Sequence of chain 1.A:
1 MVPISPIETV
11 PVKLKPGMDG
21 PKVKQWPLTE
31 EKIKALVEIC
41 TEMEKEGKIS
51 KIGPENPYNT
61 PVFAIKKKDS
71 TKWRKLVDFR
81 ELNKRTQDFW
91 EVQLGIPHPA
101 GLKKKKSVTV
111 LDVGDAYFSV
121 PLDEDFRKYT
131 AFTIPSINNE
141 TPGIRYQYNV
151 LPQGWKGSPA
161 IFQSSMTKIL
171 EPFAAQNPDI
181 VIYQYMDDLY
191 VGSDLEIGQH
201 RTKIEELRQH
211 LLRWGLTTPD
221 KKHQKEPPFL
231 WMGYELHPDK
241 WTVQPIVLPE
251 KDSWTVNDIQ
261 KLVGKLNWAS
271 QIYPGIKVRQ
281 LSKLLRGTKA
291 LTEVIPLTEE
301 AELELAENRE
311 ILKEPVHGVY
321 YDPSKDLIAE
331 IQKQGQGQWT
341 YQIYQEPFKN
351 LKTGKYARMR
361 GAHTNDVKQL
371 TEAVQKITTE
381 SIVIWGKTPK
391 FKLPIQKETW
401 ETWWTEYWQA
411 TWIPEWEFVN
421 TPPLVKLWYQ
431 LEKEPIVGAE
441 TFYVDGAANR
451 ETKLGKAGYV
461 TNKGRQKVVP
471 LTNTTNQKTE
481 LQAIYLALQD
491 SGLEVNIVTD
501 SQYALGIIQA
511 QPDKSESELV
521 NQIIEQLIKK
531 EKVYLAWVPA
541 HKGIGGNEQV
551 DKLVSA

Binding-site contacts:
Ligand atom C6 contacts residue TYR183 of chain 1.A at 3.5 Å (hydrophobic).
Ligand atom C12 contacts residue LYS103 of chain 1.A at 3.8 Å.
Ligand atom C2 contacts residue TYR183 of chain 1.A at 3.3 Å (hydrophobic).
Ligand atom C12 contacts residue LEU102 of chain 1.A at 3.6 Å (hydrophobic).
Ligand atom N2 contacts residue LYS103 of chain 1.A at 3.3 Å (salt-bridge).
Ligand atom C15 contacts residue LYS105 of chain 1.A at 3.6 Å.
Ligand atom C16 contacts residue LYS105 of chain 1.A at 3.6 Å.
Ligand atom C7 contacts residue LEU102 of chain 1.A at 3.8 Å (hydrophobic).
Ligand atom C14 contacts residue PRO238 of chain 1.A at 3.8 Å (hydrophobic).
Ligand atom N1 contacts residue TYR183 of chain 1.A at 3.7 Å.
Ligand atom C15 contacts residue LYS103 of chain 1.A at 3.0 Å.
Ligand atom N5 contacts residue PHE229 of chain 1.A at 3.5 Å.
Ligand atom N4 contacts residue LEU102 of chain 1.A at 3.4 Å.
Ligand atom C3 contacts residue TYR183 of chain 1.A at 3.6 Å (hydrophobic).
Ligand atom N6 contacts residue TRP231 of chain 1.A at 3.5 Å.
Ligand atom C22 contacts residue TRP231 of chain 1.A at 3.4 Å (hydrophobic).
Ligand atom N6 contacts residue PHE229 of chain 1.A at 3.5 Å.
Ligand atom C15 contacts residue TYR320 of chain 1.A at 3.7 Å (hydrophobic).
Ligand atom C9 contacts residue GLU138 of chain 1.B at 3.6 Å.
Ligand atom N6 contacts residue TYR190 of chain 1.A at 3.4 Å (h-bond).
Ligand atom C7 contacts residue TYR183 of chain 1.A at 3.8 Å (hydrophobic).
Ligand atom N5 contacts residue PRO238 of chain 1.A at 3.5 Å (h-bond).
Ligand atom N2 contacts residue LEU102 of chain 1.A at 3.7 Å.
Ligand atom C14 contacts residue HIS237 of chain 1.A at 3.3 Å.
Ligand atom C16 contacts residue LYS103 of chain 1.A at 3.3 Å.
Ligand atom C4 contacts residue TYR190 of chain 1.A at 3.4 Å (hydrophobic).
Ligand atom C22 contacts residue TYR190 of chain 1.A at 3.5 Å (hydrophobic).
Ligand atom C7 contacts residue PRO97 of chain 1.A at 3.8 Å (hydrophobic).
Ligand atom C19 contacts residue HIS237 of chain 1.A at 3.2 Å.
Ligand atom C19 contacts residue PHE229 of chain 1.A at 3.9 Å (hydrophobic).
Ligand atom C1 contacts residue TYR183 of chain 1.A at 3.5 Å (hydrophobic).
Ligand atom N5 contacts residue HIS237 of chain 1.A at 3.2 Å.
Ligand atom C20 contacts residue TRP231 of chain 1.A at 3.3 Å (hydrophobic).
Ligand atom C13 contacts residue HIS237 of chain 1.A at 3.7 Å.
Ligand atom N4 contacts residue LYS103 of chain 1.A at 2.7 Å (salt-bridge).
Ligand atom C14 contacts residue TYR320 of chain 1.A at 3.5 Å (hydrophobic).
Ligand atom N4 contacts residue LYS105 of chain 1.A at 3.6 Å.
Ligand atom C5 contacts residue TYR183 of chain 1.A at 3.7 Å (hydrophobic).
Ligand atom N3 contacts residue LEU102 of chain 1.A at 3.8 Å.
Ligand atom N5 contacts residue LEU236 of chain 1.A at 3.4 Å (h-bond).

Sequence of chain 1.B:
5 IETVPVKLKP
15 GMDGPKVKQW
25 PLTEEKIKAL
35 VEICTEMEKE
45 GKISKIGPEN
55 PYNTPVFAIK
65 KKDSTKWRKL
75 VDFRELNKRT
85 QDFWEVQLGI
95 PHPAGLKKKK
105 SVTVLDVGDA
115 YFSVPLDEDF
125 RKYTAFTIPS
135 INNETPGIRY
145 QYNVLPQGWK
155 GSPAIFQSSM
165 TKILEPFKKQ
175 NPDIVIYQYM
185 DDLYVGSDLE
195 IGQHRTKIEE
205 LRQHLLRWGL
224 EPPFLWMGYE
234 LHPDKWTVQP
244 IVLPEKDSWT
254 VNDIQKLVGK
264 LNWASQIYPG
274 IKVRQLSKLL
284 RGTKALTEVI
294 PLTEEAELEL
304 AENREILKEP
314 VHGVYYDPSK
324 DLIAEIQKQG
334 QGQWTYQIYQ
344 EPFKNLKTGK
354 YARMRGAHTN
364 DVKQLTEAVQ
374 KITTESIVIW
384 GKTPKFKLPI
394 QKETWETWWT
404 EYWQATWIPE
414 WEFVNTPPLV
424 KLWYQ

This small molecule binds to this protein.
Small molecule (SMILES): Cc1cc(/C=C/C#N)cc(C)c1Nc1ccnc(Nc2ccc(C#N)cc2)n1